Sequence of chain 6.A:
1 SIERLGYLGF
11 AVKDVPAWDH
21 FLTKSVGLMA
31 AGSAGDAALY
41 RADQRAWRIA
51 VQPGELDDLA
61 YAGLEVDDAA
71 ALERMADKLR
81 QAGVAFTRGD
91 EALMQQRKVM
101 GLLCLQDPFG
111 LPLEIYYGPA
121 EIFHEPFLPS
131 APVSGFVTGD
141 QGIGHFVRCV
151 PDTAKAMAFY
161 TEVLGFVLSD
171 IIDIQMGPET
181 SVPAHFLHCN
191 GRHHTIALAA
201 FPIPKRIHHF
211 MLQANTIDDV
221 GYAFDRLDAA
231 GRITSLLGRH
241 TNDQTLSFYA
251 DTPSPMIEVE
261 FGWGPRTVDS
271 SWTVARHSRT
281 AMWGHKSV

The small molecule below binds the protein below.
Small molecule (SMILES): Oc1cccc(-c2ccccc2)c1O

Binding-site contacts:
Ligand atom CK4 contacts residue FE21 of chain 6.B at 2.9 Å.
Ligand atom OK2 contacts residue TYR249 of chain 6.A at 2.7 Å (h-bond).
Ligand atom CK1 contacts residue HIS240 of chain 6.A at 3.4 Å.
Ligand atom OK2 contacts residue FE21 of chain 6.B at 2.0 Å.
Ligand atom CK8 contacts residue HIS209 of chain 6.A at 3.8 Å.
Ligand atom CK3 contacts residue HIS240 of chain 6.A at 3.5 Å.
Ligand atom OK1 contacts residue GLU260 of chain 6.A at 3.2 Å (salt-bridge).
Ligand atom OK1 contacts residue HIS194 of chain 6.A at 2.8 Å (h-bond).
Ligand atom OK1 contacts residue NO1 of chain 6.C at 2.5 Å (h-bond).
Ligand atom OK1 contacts residue FE21 of chain 6.B at 2.2 Å.
Ligand atom OK2 contacts residue NO1 of chain 6.C at 2.3 Å (h-bond).
Ligand atom CKC contacts residue TYR249 of chain 6.A at 3.5 Å (hydrophobic).
Ligand atom CKC contacts residue THR280 of chain 6.A at 3.7 Å.
Ligand atom CK6 contacts residue ASN242 of chain 6.A at 3.4 Å.
Ligand atom OK1 contacts residue HIS240 of chain 6.A at 3.6 Å (h-bond).
Ligand atom CK5 contacts residue PHE186 of chain 6.A at 3.6 Å (hydrophobic).
Ligand atom CK9 contacts residue HIS208 of chain 6.A at 3.9 Å.
Ligand atom OK2 contacts residue HIS209 of chain 6.A at 2.8 Å.
Ligand atom CKA contacts residue HIS208 of chain 6.A at 3.7 Å.
Ligand atom CK4 contacts residue HIS194 of chain 6.A at 3.4 Å.
Ligand atom CK7 contacts residue TYR249 of chain 6.A at 3.6 Å (hydrophobic).
Ligand atom CK3 contacts residue TYR249 of chain 6.A at 3.1 Å (hydrophobic).
Ligand atom CK3 contacts residue NO1 of chain 6.C at 2.7 Å.
Ligand atom CK4 contacts residue HIS240 of chain 6.A at 3.2 Å.
Ligand atom CK6 contacts residue PHE186 of chain 6.A at 3.5 Å (hydrophobic).
Ligand atom CK1 contacts residue PHE186 of chain 6.A at 3.7 Å (hydrophobic).
Ligand atom OK2 contacts residue GLU260 of chain 6.A at 3.2 Å (salt-bridge).
Ligand atom CK2 contacts residue NO1 of chain 6.C at 3.9 Å.
Ligand atom CK5 contacts residue HIS194 of chain 6.A at 3.5 Å.
Ligand atom OK1 contacts residue HIS145 of chain 6.A at 3.2 Å (h-bond).
Ligand atom CK2 contacts residue HIS240 of chain 6.A at 3.4 Å.
Ligand atom CK5 contacts residue HIS240 of chain 6.A at 3.4 Å.
Ligand atom CK2 contacts residue TYR249 of chain 6.A at 3.5 Å (hydrophobic).
Ligand atom CK6 contacts residue ILE172 of chain 6.A at 3.9 Å (hydrophobic).
Ligand atom CK9 contacts residue PHE201 of chain 6.A at 3.8 Å (hydrophobic).
Ligand atom CK1 contacts residue THR280 of chain 6.A at 3.9 Å.
Ligand atom CK6 contacts residue HIS240 of chain 6.A at 3.2 Å.
Ligand atom CK5 contacts residue ASN242 of chain 6.A at 3.6 Å.
Ligand atom CK4 contacts residue NO1 of chain 6.C at 2.9 Å.
Ligand atom CK3 contacts residue FE21 of chain 6.B at 2.8 Å.